Sequence of chain 1.C:
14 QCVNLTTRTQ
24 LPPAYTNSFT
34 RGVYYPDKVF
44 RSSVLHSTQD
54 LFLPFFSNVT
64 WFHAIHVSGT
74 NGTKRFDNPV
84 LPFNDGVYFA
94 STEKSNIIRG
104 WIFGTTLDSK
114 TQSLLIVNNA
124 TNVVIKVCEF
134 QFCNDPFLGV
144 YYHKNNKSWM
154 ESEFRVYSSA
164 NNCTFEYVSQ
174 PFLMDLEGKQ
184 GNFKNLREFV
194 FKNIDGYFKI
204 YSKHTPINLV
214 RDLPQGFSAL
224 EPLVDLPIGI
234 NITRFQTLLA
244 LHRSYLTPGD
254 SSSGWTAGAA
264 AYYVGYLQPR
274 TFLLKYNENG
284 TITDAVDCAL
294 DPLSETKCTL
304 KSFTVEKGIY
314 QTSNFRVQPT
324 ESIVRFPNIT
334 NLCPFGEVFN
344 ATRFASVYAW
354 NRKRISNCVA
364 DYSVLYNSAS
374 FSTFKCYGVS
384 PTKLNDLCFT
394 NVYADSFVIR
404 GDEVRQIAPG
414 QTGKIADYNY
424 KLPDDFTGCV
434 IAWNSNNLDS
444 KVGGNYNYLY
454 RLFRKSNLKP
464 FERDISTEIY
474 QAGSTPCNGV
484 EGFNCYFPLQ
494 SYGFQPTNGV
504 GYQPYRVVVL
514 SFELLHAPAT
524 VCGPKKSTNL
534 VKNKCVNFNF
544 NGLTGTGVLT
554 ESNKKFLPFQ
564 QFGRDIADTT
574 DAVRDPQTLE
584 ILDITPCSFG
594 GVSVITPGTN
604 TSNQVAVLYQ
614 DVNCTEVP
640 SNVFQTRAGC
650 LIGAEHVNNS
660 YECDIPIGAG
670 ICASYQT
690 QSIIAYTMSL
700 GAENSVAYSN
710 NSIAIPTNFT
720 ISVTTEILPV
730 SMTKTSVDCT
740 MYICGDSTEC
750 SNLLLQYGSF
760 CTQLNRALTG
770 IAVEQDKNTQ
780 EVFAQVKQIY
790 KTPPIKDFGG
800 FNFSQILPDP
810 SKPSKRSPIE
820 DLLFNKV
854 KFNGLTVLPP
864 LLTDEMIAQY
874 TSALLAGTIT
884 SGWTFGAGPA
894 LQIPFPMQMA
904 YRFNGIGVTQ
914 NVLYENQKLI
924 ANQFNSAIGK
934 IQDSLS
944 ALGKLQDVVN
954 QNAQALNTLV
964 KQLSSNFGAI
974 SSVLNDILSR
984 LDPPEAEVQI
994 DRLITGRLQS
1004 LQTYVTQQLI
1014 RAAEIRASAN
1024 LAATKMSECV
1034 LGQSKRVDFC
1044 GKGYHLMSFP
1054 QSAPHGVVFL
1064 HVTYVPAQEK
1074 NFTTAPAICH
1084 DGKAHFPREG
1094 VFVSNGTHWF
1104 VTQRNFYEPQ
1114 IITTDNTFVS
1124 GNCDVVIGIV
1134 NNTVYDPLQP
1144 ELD

Binding-site contacts:
Ligand atom C8 contacts residue ASN122 of chain 1.C at 4.4 Å.
Ligand atom C8 contacts residue SER151 of chain 1.C at 4.0 Å.
Ligand atom C2 contacts residue ASN122 of chain 1.C at 2.4 Å.
Ligand atom O7 contacts residue ASN122 of chain 1.C at 3.3 Å (h-bond).
Ligand atom C6 contacts residue ASN125 of chain 1.C at 4.2 Å.
Ligand atom N2 contacts residue ASN122 of chain 1.C at 2.8 Å (h-bond).
Ligand atom C1 contacts residue ASN122 of chain 1.C at 1.4 Å.
Ligand atom N2 contacts residue THR124 of chain 1.C at 4.3 Å.
Ligand atom C4 contacts residue ASN122 of chain 1.C at 4.2 Å.
Ligand atom C7 contacts residue ASN122 of chain 1.C at 3.3 Å.
Ligand atom O5 contacts residue ASN125 of chain 1.C at 4.3 Å.
Ligand atom C2 contacts residue THR124 of chain 1.C at 4.4 Å.
Ligand atom C1 contacts residue THR124 of chain 1.C at 3.8 Å.
Ligand atom C3 contacts residue ASN122 of chain 1.C at 3.8 Å.
Ligand atom C8 contacts residue VAL171 of chain 1.C at 4.2 Å (hydrophobic).
Ligand atom O7 contacts residue GLU154 of chain 1.C at 4.0 Å.
Ligand atom O5 contacts residue ASN122 of chain 1.C at 2.4 Å (h-bond).
Ligand atom C5 contacts residue ASN125 of chain 1.C at 4.2 Å.
Ligand atom C5 contacts residue ASN122 of chain 1.C at 3.7 Å.

This protein binds this small molecule.
Small molecule (SMILES): CC(=O)N[C@H]1[C@H](O[C@H]2[C@H](O)[C@@H](NC(C)=O)CO[C@@H]2CO)O[C@H](CO)[C@@H](O)[C@@H]1O